Sequence of chain 1.B:
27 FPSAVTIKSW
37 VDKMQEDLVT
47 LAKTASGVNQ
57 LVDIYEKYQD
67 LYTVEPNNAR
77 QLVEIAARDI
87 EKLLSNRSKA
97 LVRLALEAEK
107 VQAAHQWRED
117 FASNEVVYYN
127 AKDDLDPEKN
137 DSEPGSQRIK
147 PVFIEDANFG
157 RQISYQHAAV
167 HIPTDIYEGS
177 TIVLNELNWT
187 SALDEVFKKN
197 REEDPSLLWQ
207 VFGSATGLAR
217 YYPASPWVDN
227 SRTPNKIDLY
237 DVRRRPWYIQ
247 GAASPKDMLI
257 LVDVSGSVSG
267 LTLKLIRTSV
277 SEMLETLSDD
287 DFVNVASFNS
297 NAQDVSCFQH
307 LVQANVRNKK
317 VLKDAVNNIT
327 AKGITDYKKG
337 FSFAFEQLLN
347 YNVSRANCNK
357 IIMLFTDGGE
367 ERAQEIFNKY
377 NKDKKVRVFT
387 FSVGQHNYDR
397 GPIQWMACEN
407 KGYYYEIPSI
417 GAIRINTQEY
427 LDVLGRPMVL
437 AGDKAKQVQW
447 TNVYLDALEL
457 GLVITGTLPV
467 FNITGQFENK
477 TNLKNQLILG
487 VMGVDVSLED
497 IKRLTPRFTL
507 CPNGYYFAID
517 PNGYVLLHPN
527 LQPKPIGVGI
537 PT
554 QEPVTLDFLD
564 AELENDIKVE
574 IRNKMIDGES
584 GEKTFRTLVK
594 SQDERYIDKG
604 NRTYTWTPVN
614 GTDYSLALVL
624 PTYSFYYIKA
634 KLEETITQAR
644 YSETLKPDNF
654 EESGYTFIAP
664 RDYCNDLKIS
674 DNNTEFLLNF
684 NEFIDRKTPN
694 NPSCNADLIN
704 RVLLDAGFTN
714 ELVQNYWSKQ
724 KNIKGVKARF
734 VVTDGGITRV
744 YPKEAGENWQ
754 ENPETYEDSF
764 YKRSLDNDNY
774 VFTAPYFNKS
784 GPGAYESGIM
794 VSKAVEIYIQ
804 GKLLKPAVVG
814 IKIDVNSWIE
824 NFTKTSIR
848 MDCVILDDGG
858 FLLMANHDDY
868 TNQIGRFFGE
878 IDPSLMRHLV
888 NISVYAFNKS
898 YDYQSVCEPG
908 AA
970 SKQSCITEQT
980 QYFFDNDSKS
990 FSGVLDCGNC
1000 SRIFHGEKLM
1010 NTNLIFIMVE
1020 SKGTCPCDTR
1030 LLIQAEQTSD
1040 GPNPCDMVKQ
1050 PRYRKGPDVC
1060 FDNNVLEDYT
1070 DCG

The protein below binds the small molecule below.
Small molecule (SMILES): CC(=O)N[C@@H]1[C@@H](O)[C@H](O)[C@@H](CO)O[C@H]1O

Binding-site contacts:
Ligand atom O5 contacts residue ASN604 of chain 1.B at 2.3 Å (h-bond).
Ligand atom C7 contacts residue ASN604 of chain 1.B at 3.1 Å.
Ligand atom C1 contacts residue ASN604 of chain 1.B at 1.4 Å.
Ligand atom C8 contacts residue ARG589 of chain 1.B at 4.3 Å.
Ligand atom C5 contacts residue ASN604 of chain 1.B at 3.6 Å.
Ligand atom C2 contacts residue ASN604 of chain 1.B at 2.5 Å.
Ligand atom C7 contacts residue PHE588 of chain 1.B at 4.4 Å (hydrophobic).
Ligand atom C8 contacts residue ASN604 of chain 1.B at 3.4 Å.
Ligand atom C7 contacts residue ARG589 of chain 1.B at 3.7 Å.
Ligand atom C8 contacts residue THR587 of chain 1.B at 3.7 Å.
Ligand atom O7 contacts residue ARG589 of chain 1.B at 3.2 Å.
Ligand atom C3 contacts residue ASN604 of chain 1.B at 3.9 Å.
Ligand atom C8 contacts residue PHE588 of chain 1.B at 3.6 Å (hydrophobic).
Ligand atom C4 contacts residue ASN604 of chain 1.B at 4.2 Å.
Ligand atom O7 contacts residue ASN604 of chain 1.B at 4.0 Å.
Ligand atom C2 contacts residue ARG589 of chain 1.B at 4.3 Å.
Ligand atom N2 contacts residue ASN604 of chain 1.B at 2.4 Å (h-bond).
Ligand atom N2 contacts residue ARG589 of chain 1.B at 4.2 Å.
Ligand atom O6 contacts residue ASN604 of chain 1.B at 4.4 Å.